Sequence of chain 2.A:
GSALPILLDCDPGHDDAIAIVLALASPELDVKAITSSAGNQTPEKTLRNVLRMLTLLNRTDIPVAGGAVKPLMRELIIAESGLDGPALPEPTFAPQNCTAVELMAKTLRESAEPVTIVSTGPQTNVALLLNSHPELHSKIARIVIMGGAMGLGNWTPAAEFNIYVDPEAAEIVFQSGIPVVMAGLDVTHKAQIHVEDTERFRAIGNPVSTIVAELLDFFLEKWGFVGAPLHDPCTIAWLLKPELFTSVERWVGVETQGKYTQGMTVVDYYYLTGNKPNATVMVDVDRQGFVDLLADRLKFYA

Binding-site contacts:
Ligand atom O3 contacts residue ASP252 of chain 2.A at 2.8 Å (salt-bridge).
Ligand atom C5 contacts residue GLU175 of chain 2.A at 3.4 Å.
Ligand atom O5 contacts residue GLU175 of chain 2.A at 2.7 Å (salt-bridge).
Ligand atom O4 contacts residue GLU175 of chain 2.A at 4.0 Å.
Ligand atom C3 contacts residue MET161 of chain 2.A at 3.8 Å (hydrophobic).
Ligand atom O5 contacts residue MET161 of chain 2.A at 4.2 Å.
Ligand atom O2 contacts residue CA1 of chain 2.C at 2.7 Å.
Ligand atom C3 contacts residue ASP252 of chain 2.A at 3.4 Å.
Ligand atom C2 contacts residue HIS251 of chain 2.A at 4.2 Å.
Ligand atom O5 contacts residue PHE176 of chain 2.A at 4.1 Å.
Ligand atom C3 contacts residue ASP25 of chain 2.A at 3.4 Å.
Ligand atom O3 contacts residue CA1 of chain 2.C at 2.7 Å.
Ligand atom O5 contacts residue ASN169 of chain 2.A at 2.7 Å (h-bond).
Ligand atom C5 contacts residue MET161 of chain 2.A at 3.6 Å (hydrophobic).
Ligand atom C5 contacts residue HIS251 of chain 2.A at 3.6 Å.
Ligand atom C1 contacts residue ASN50 of chain 2.A at 3.7 Å.
Ligand atom C2 contacts residue CA1 of chain 2.C at 3.8 Å.
Ligand atom O4 contacts residue PHE176 of chain 2.A at 3.7 Å.
Ligand atom C1 contacts residue PHE176 of chain 2.A at 4.2 Å (hydrophobic).
Ligand atom O2 contacts residue ASN50 of chain 2.A at 2.9 Å (h-bond).
Ligand atom C3 contacts residue ASN177 of chain 2.A at 4.0 Å.
Ligand atom O3 contacts residue ASN177 of chain 2.A at 3.0 Å (h-bond).
Ligand atom C3 contacts residue CA1 of chain 2.C at 3.8 Å.
Ligand atom O3 contacts residue ASP25 of chain 2.A at 3.9 Å.
Ligand atom O3 contacts residue THR135 of chain 2.A at 3.1 Å (h-bond).
Ligand atom C4 contacts residue MET161 of chain 2.A at 3.8 Å (hydrophobic).
Ligand atom O2 contacts residue ASP26 of chain 2.A at 3.4 Å (salt-bridge).
Ligand atom C2 contacts residue ASN50 of chain 2.A at 4.1 Å.
Ligand atom C2 contacts residue ASP25 of chain 2.A at 3.4 Å.
Ligand atom O2 contacts residue ASP25 of chain 2.A at 2.8 Å (salt-bridge).
Ligand atom O3 contacts residue MET161 of chain 2.A at 3.6 Å.
Ligand atom C3 contacts residue HIS251 of chain 2.A at 4.0 Å.
Ligand atom O2 contacts residue ASP252 of chain 2.A at 3.5 Å (salt-bridge).
Ligand atom C5 contacts residue ASN169 of chain 2.A at 3.8 Å.
Ligand atom O1 contacts residue PHE176 of chain 2.A at 3.5 Å.
Ligand atom O1 contacts residue ASN50 of chain 2.A at 2.6 Å (h-bond).
Ligand atom O5 contacts residue LEU200 of chain 2.A at 3.9 Å.
Ligand atom O4 contacts residue ASN177 of chain 2.A at 4.2 Å.
Ligand atom C4 contacts residue GLU175 of chain 2.A at 3.4 Å.
Ligand atom C4 contacts residue ASN177 of chain 2.A at 3.8 Å.

This small molecule binds to this protein.
Small molecule (SMILES): OC[C@H]1O[C@H](O)[C@H](O)[C@@H]1O